Binding-site contacts:
Ligand atom C7 contacts residue ASN282 of chain 1.A at 3.3 Å.
Ligand atom O3 contacts residue GLU281 of chain 1.A at 4.1 Å.
Ligand atom O5 contacts residue GLU281 of chain 1.A at 3.5 Å (salt-bridge).
Ligand atom C2 contacts residue ASN282 of chain 1.A at 2.4 Å.
Ligand atom C3 contacts residue GLU281 of chain 1.A at 4.0 Å.
Ligand atom C4 contacts residue GLU281 of chain 1.A at 4.0 Å.
Ligand atom C3 contacts residue ASN282 of chain 1.A at 3.8 Å.
Ligand atom C1 contacts residue GLU281 of chain 1.A at 3.7 Å.
Ligand atom N2 contacts residue GLU281 of chain 1.A at 3.8 Å.
Ligand atom C8 contacts residue ASN282 of chain 1.A at 4.4 Å.
Ligand atom N2 contacts residue ASN282 of chain 1.A at 2.8 Å (h-bond).
Ligand atom C1 contacts residue ASN282 of chain 1.A at 1.4 Å.
Ligand atom O6 contacts residue GLU281 of chain 1.A at 4.2 Å.
Ligand atom C4 contacts residue ASN282 of chain 1.A at 4.2 Å.
Ligand atom O5 contacts residue ASN282 of chain 1.A at 2.4 Å (h-bond).
Ligand atom C2 contacts residue GLU281 of chain 1.A at 3.1 Å.
Ligand atom O7 contacts residue ASN282 of chain 1.A at 3.5 Å (h-bond).
Ligand atom C5 contacts residue GLU281 of chain 1.A at 4.3 Å.
Ligand atom O6 contacts residue ASN282 of chain 1.A at 3.8 Å.
Ligand atom C5 contacts residue ASN282 of chain 1.A at 3.6 Å.

Sequence of chain 1.A:
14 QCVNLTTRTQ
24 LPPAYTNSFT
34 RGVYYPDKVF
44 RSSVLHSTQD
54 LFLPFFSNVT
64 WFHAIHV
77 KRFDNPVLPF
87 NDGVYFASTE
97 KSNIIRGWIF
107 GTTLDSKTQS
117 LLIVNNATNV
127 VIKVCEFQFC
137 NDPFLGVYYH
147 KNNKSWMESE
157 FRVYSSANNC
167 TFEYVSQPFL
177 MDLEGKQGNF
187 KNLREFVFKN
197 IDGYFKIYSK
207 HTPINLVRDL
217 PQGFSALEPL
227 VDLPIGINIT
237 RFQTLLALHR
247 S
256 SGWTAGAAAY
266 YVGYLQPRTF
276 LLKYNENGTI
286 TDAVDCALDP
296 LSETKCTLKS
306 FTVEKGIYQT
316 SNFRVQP

A protein and the small-molecule ligand that binds it are described below.
Small molecule (SMILES): CC(=O)N[C@@H]1[C@@H](O)[C@H](O)[C@@H](CO)O[C@H]1O